A small-molecule ligand and the protein it binds are described below.
Small molecule (SMILES): C[N+](C)(C)C[C@H](O)CC(=O)O

Sequence of chain 1.A:
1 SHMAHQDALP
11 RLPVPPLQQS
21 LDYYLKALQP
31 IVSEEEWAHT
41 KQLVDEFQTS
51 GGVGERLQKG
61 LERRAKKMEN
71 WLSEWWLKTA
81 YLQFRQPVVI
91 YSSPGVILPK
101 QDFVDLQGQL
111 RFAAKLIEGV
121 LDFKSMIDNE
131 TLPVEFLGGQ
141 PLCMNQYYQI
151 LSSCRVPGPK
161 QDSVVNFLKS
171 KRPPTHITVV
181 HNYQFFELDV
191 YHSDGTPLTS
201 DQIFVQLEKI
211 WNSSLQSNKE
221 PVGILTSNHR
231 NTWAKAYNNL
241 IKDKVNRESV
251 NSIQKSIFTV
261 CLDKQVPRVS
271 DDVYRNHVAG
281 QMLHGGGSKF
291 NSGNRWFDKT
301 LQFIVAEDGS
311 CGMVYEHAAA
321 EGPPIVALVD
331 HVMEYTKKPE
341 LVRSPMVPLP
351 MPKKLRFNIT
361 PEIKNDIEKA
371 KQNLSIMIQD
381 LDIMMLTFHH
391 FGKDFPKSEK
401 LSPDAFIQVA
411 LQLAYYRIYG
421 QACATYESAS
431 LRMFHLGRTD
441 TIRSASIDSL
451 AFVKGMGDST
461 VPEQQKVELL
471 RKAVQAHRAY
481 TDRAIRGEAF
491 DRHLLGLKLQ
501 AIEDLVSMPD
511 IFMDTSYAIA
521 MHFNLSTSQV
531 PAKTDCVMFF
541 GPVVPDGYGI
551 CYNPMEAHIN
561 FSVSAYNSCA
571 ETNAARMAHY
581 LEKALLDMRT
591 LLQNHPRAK

Binding-site contacts:
Ligand atom C2 contacts residue TYR81 of chain 1.A at 3.7 Å (hydrophobic).
Ligand atom C1 contacts residue THR439 of chain 1.A at 3.6 Å.
Ligand atom C2 contacts residue GLU321 of chain 1.A at 3.9 Å.
Ligand atom C3 contacts residue SER428 of chain 1.A at 3.3 Å.
Ligand atom C1 contacts residue GLU321 of chain 1.A at 4.4 Å.
Ligand atom C4 contacts residue HIS317 of chain 1.A at 3.9 Å.
Ligand atom O1B contacts residue SER428 of chain 1.A at 2.6 Å (h-bond).
Ligand atom O1A contacts residue GLU321 of chain 1.A at 4.2 Å.
Ligand atom O1A contacts residue TYR426 of chain 1.A at 3.4 Å (h-bond).
Ligand atom O1A contacts residue TRP76 of chain 1.A at 3.5 Å.
Ligand atom C5C contacts residue VAL543 of chain 1.A at 3.5 Å (hydrophobic).
Ligand atom O1A contacts residue THR439 of chain 1.A at 2.8 Å (h-bond).
Ligand atom O1A contacts residue TYR81 of chain 1.A at 3.8 Å.
Ligand atom C3 contacts residue HIS317 of chain 1.A at 3.5 Å.
Ligand atom C5A contacts residue THR527 of chain 1.A at 3.8 Å.
Ligand atom O3 contacts residue COA1 of chain 1.C at 2.8 Å (h-bond).
Ligand atom O3 contacts residue SER428 of chain 1.A at 4.0 Å.
Ligand atom C1 contacts residue TYR81 of chain 1.A at 4.3 Å (hydrophobic).
Ligand atom C5A contacts residue PHE540 of chain 1.A at 4.3 Å (hydrophobic).
Ligand atom N5 contacts residue SER526 of chain 1.A at 4.0 Å.
Ligand atom O3 contacts residue HIS317 of chain 1.A at 2.7 Å (h-bond).
Ligand atom N5 contacts residue PHE540 of chain 1.A at 4.4 Å.
Ligand atom O1B contacts residue THR439 of chain 1.A at 3.7 Å.
Ligand atom O1B contacts residue TYR426 of chain 1.A at 2.6 Å (h-bond).
Ligand atom C5C contacts residue SER526 of chain 1.A at 3.3 Å.
Ligand atom C3 contacts residue COA1 of chain 1.C at 3.7 Å.
Ligand atom O1A contacts residue ARG492 of chain 1.A at 4.2 Å.
Ligand atom C1 contacts residue TYR426 of chain 1.A at 3.2 Å (hydrophobic).
Ligand atom C5A contacts residue SER428 of chain 1.A at 3.5 Å.
Ligand atom C2 contacts residue COA1 of chain 1.C at 3.8 Å.
Ligand atom C5A contacts residue TYR426 of chain 1.A at 3.6 Å (hydrophobic).
Ligand atom C2 contacts residue SER428 of chain 1.A at 3.8 Å.
Ligand atom C1 contacts residue SER428 of chain 1.A at 3.6 Å.
Ligand atom C2 contacts residue HIS317 of chain 1.A at 3.3 Å.
Ligand atom C5A contacts residue SER526 of chain 1.A at 3.6 Å.
Ligand atom C4 contacts residue SER428 of chain 1.A at 4.4 Å.
Ligand atom C5B contacts residue PHE540 of chain 1.A at 3.5 Å (hydrophobic).
Ligand atom N5 contacts residue SER428 of chain 1.A at 4.5 Å.